This small molecule binds to this protein.
Small molecule (SMILES): CC(C)=CCOP(=O)(O)O

Binding-site contacts:
Ligand atom CAA contacts residue ALA89 of chain 1.A at 3.8 Å (hydrophobic).
Ligand atom OAH contacts residue GLY91 of chain 1.A at 3.9 Å.
Ligand atom PAJ contacts residue ARG185 of chain 9.A at 3.6 Å.
Ligand atom OAE contacts residue GLU140 of chain 11.A at 2.5 Å (salt-bridge).
Ligand atom CAG contacts residue ARG122 of chain 1.A at 3.7 Å.
Ligand atom OAC contacts residue TYR169 of chain 9.A at 2.8 Å (h-bond).
Ligand atom PAJ contacts residue ARG122 of chain 1.A at 3.8 Å.
Ligand atom CAF contacts residue ALA89 of chain 1.A at 3.6 Å (hydrophobic).
Ligand atom PAJ contacts residue LYS129 of chain 1.A at 3.8 Å.
Ligand atom OAE contacts residue ARG139 of chain 11.A at 3.5 Å (salt-bridge).
Ligand atom OAC contacts residue ARG139 of chain 11.A at 3.0 Å (salt-bridge).
Ligand atom OAD contacts residue GLU140 of chain 11.A at 3.8 Å.
Ligand atom CAG contacts residue TYR169 of chain 9.A at 3.6 Å (hydrophobic).
Ligand atom CAG contacts residue FMN1 of chain 9.C at 3.3 Å.
Ligand atom CAI contacts residue SER90 of chain 1.A at 3.7 Å.
Ligand atom CAB contacts residue SER90 of chain 1.A at 3.9 Å.
Ligand atom OAD contacts residue SER90 of chain 1.A at 3.6 Å.
Ligand atom PAJ contacts residue SER90 of chain 1.A at 3.7 Å.
Ligand atom CAF contacts residue ARG122 of chain 1.A at 3.5 Å.
Ligand atom OAD contacts residue LYS129 of chain 1.A at 2.7 Å (salt-bridge).
Ligand atom CAB contacts residue TRP200 of chain 9.A at 3.7 Å (hydrophobic).
Ligand atom OAE contacts residue LYS129 of chain 1.A at 3.7 Å.
Ligand atom OAC contacts residue ARG185 of chain 9.A at 3.0 Å (salt-bridge).
Ligand atom OAD contacts residue GLY91 of chain 1.A at 2.8 Å (h-bond).
Ligand atom OAD contacts residue ARG185 of chain 9.A at 2.6 Å (salt-bridge).
Ligand atom PAJ contacts residue GLU140 of chain 11.A at 3.5 Å.
Ligand atom PAJ contacts residue GLY91 of chain 1.A at 3.9 Å.
Ligand atom CAI contacts residue FMN1 of chain 9.C at 3.5 Å.
Ligand atom CAB contacts residue TYR169 of chain 9.A at 3.8 Å (hydrophobic).
Ligand atom CAF contacts residue FMN1 of chain 9.C at 3.3 Å.
Ligand atom OAH contacts residue SER90 of chain 1.A at 2.9 Å (h-bond).
Ligand atom CAA contacts residue FMN1 of chain 9.C at 3.7 Å.
Ligand atom CAA contacts residue TRP84 of chain 1.A at 3.4 Å (hydrophobic).
Ligand atom OAE contacts residue ARG122 of chain 1.A at 3.0 Å (salt-bridge).
Ligand atom CAG contacts residue SER90 of chain 1.A at 3.9 Å.
Ligand atom CAB contacts residue FMN1 of chain 9.C at 3.8 Å.
Ligand atom CAA contacts residue TRP200 of chain 9.A at 3.7 Å (hydrophobic).
Ligand atom OAH contacts residue ARG122 of chain 1.A at 3.5 Å (salt-bridge).
Ligand atom PAJ contacts residue TYR169 of chain 9.A at 3.7 Å.
Ligand atom OAH contacts residue TYR169 of chain 9.A at 3.7 Å.

Sequence of chain 9.A:
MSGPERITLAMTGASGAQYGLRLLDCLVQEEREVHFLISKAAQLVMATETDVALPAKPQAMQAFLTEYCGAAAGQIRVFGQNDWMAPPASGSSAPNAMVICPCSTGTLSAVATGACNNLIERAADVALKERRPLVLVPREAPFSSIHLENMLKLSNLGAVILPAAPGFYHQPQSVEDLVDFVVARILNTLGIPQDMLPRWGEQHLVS

Sequence of chain 11.A:
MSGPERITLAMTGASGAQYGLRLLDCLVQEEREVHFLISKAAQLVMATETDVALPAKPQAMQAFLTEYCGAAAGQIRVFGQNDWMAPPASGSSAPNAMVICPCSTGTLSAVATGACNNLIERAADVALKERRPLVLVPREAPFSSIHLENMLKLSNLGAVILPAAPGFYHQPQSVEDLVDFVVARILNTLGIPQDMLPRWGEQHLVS

Sequence of chain 1.A:
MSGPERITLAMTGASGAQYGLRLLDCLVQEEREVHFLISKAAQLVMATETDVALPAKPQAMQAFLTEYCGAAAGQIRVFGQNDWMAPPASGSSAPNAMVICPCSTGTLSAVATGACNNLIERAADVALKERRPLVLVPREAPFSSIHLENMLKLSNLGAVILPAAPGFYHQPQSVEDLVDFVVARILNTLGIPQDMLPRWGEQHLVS